Sequence of chain 1.A:
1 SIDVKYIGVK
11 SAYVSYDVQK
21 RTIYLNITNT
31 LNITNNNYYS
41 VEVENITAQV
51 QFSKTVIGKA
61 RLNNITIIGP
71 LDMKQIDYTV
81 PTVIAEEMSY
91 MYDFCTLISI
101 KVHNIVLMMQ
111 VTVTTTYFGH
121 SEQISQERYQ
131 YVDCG

This protein binds this small molecule.
Small molecule (SMILES): CC(=O)N[C@@H]1[C@@H](O)[C@H](O)[C@@H](CO)O[C@H]1O

Binding-site contacts:
Ligand atom C5 contacts residue ASN64 of chain 1.A at 3.7 Å.
Ligand atom N2 contacts residue ASN64 of chain 1.A at 2.9 Å (h-bond).
Ligand atom C2 contacts residue ASN64 of chain 1.A at 2.5 Å.
Ligand atom C1 contacts residue ASN64 of chain 1.A at 1.4 Å.
Ligand atom N2 contacts residue NAG1 of chain 1.H at 3.0 Å (h-bond).
Ligand atom C3 contacts residue ASN64 of chain 1.A at 3.8 Å.
Ligand atom C7 contacts residue NAG1 of chain 1.H at 3.7 Å.
Ligand atom C5 contacts residue NAG1 of chain 1.H at 4.1 Å.
Ligand atom C2 contacts residue NAG1 of chain 1.H at 4.0 Å.
Ligand atom C1 contacts residue NAG1 of chain 1.H at 4.1 Å.
Ligand atom C7 contacts residue ASN64 of chain 1.A at 4.0 Å.
Ligand atom C4 contacts residue ASN64 of chain 1.A at 4.3 Å.
Ligand atom O5 contacts residue ASN64 of chain 1.A at 2.4 Å (h-bond).
Ligand atom C6 contacts residue ASN64 of chain 1.A at 4.4 Å.
Ligand atom C3 contacts residue NAG1 of chain 1.H at 4.1 Å.
Ligand atom O6 contacts residue ASN64 of chain 1.A at 3.7 Å.
Ligand atom C8 contacts residue NAG1 of chain 1.H at 3.4 Å.